Binding-site contacts:
Ligand atom O2G contacts residue ASP17 of chain 1.N at 3.6 Å (salt-bridge).
Ligand atom C2 contacts residue ASP126 of chain 1.N at 3.6 Å.
Ligand atom O6 contacts residue ALA154 of chain 1.N at 3.1 Å (h-bond).
Ligand atom O1G contacts residue THR41 of chain 1.N at 3.3 Å (h-bond).
Ligand atom O1G contacts residue THR40 of chain 1.N at 3.5 Å.
Ligand atom O6 contacts residue LYS124 of chain 1.N at 3.2 Å.
Ligand atom O1A contacts residue PHE38 of chain 1.N at 3.5 Å.
Ligand atom O2B contacts residue GLY21 of chain 1.N at 3.1 Å (h-bond).
Ligand atom O1B contacts residue LYS22 of chain 1.N at 3.1 Å.
Ligand atom C8 contacts residue GLY21 of chain 1.N at 3.5 Å.
Ligand atom O2B contacts residue LYS22 of chain 1.N at 3.5 Å.
Ligand atom O2A contacts residue THR23 of chain 1.N at 3.3 Å.
Ligand atom N2 contacts residue ASP126 of chain 1.N at 2.9 Å (salt-bridge).
Ligand atom O6 contacts residue ASP126 of chain 1.N at 3.4 Å (salt-bridge).
Ligand atom O2A contacts residue GLY21 of chain 1.N at 3.6 Å.
Ligand atom O6 contacts residue SER153 of chain 1.N at 3.5 Å.
Ligand atom O1B contacts residue MG1 of chain 1.QA at 2.7 Å.
Ligand atom O6 contacts residue ASN123 of chain 1.N at 3.5 Å (h-bond).
Ligand atom O2G contacts residue LYS22 of chain 1.N at 3.4 Å.
Ligand atom N1 contacts residue ASP126 of chain 1.N at 3.0 Å (salt-bridge).
Ligand atom O3' contacts residue SER36 of chain 1.N at 3.4 Å (h-bond).
Ligand atom O2B contacts residue ASP17 of chain 1.N at 3.4 Å (salt-bridge).
Ligand atom O1B contacts residue THR23 of chain 1.N at 2.6 Å (h-bond).
Ligand atom O3A contacts residue GLY21 of chain 1.N at 3.2 Å.
Ligand atom O2G contacts residue SER18 of chain 1.N at 3.0 Å.
Ligand atom O3G contacts residue THR41 of chain 1.N at 3.4 Å (h-bond).
Ligand atom O3G contacts residue THR65 of chain 1.N at 3.2 Å (h-bond).
Ligand atom O2B contacts residue GLY19 of chain 1.N at 3.2 Å (h-bond).
Ligand atom N7 contacts residue ASN123 of chain 1.N at 3.1 Å (h-bond).
Ligand atom O1G contacts residue SER18 of chain 1.N at 3.5 Å (h-bond).
Ligand atom O2A contacts residue SER24 of chain 1.N at 2.7 Å (h-bond).
Ligand atom O2' contacts residue SER36 of chain 1.N at 2.8 Å (h-bond).
Ligand atom O3G contacts residue LYS22 of chain 1.N at 3.6 Å.
Ligand atom O2G contacts residue GLY67 of chain 1.N at 2.9 Å.
Ligand atom C2' contacts residue SER24 of chain 1.N at 3.5 Å.
Ligand atom O2B contacts residue VAL20 of chain 1.N at 3.2 Å (h-bond).
Ligand atom N3B contacts residue MG1 of chain 1.QA at 3.3 Å.
Ligand atom O3G contacts residue MG1 of chain 1.QA at 2.3 Å.
Ligand atom PG contacts residue MG1 of chain 1.QA at 3.3 Å.
Ligand atom O5' contacts residue SER24 of chain 1.N at 3.6 Å.

Sequence of chain 1.N:
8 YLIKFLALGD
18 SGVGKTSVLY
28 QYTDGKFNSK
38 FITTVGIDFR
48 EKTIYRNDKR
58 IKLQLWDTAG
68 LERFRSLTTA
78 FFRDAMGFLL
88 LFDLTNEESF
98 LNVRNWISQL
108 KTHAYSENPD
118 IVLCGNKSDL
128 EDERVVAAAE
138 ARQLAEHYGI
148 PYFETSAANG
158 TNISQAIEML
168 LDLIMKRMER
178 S

This protein binds this small molecule.
Small molecule (SMILES): Nc1nc2c(ncn2[C@@H]2O[C@H](CO[P](=O)(O)O[P](=O)(O)NP(=O)(O)O)[C@@H](O)[C@H]2O)c(=O)[nH]1